Sequence of chain 2.A:
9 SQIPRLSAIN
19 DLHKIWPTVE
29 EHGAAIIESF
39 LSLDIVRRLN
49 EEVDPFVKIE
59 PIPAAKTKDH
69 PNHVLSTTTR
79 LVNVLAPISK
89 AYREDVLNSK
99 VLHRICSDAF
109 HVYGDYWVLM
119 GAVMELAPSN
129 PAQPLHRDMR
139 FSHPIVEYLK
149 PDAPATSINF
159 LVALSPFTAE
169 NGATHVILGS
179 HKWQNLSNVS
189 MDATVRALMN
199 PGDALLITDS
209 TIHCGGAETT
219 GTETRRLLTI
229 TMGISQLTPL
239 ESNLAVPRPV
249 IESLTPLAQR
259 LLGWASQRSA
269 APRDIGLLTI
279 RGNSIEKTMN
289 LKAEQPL

Binding-site contacts:
Ligand atom C5 contacts residue THR172 of chain 2.A at 3.9 Å.
Ligand atom C2 contacts residue NI1 of chain 2.B at 3.1 Å.
Ligand atom O2 contacts residue GLN131 of chain 2.A at 3.3 Å (h-bond).
Ligand atom C4 contacts residue CYS212 of chain 2.A at 4.3 Å (hydrophobic).
Ligand atom O3 contacts residue GLY213 of chain 2.A at 3.7 Å.
Ligand atom O1 contacts residue NI1 of chain 2.B at 2.3 Å (h-bond).
Ligand atom C3 contacts residue MET122 of chain 2.A at 4.0 Å (hydrophobic).
Ligand atom C4 contacts residue GLN131 of chain 2.A at 3.4 Å.
Ligand atom O2 contacts residue MET122 of chain 2.A at 3.4 Å (h-bond).
Ligand atom C4 contacts residue GLY213 of chain 2.A at 3.6 Å.
Ligand atom C5 contacts residue GLY213 of chain 2.A at 3.5 Å.
Ligand atom O3 contacts residue LEU225 of chain 2.A at 4.0 Å.
Ligand atom O4 contacts residue ARG223 of chain 2.A at 3.1 Å (salt-bridge).
Ligand atom C2 contacts residue HIS211 of chain 2.A at 4.3 Å.
Ligand atom O1 contacts residue GLN131 of chain 2.A at 4.2 Å.
Ligand atom O4 contacts residue MET122 of chain 2.A at 4.1 Å.
Ligand atom C3 contacts residue GLN131 of chain 2.A at 3.3 Å.
Ligand atom C5 contacts residue LEU225 of chain 2.A at 3.9 Å (hydrophobic).
Ligand atom O5 contacts residue NI1 of chain 2.B at 2.3 Å (h-bond).
Ligand atom O3 contacts residue ARG223 of chain 2.A at 3.3 Å (salt-bridge).
Ligand atom O4 contacts residue LEU124 of chain 2.A at 4.2 Å.
Ligand atom C1 contacts residue HIS134 of chain 2.A at 4.2 Å.
Ligand atom O2 contacts residue 58J1 of chain 2.D at 3.5 Å.
Ligand atom O5 contacts residue HIS134 of chain 2.A at 3.5 Å (h-bond).
Ligand atom O2 contacts residue NI1 of chain 2.B at 4.3 Å.
Ligand atom C2 contacts residue GLN131 of chain 2.A at 3.1 Å.
Ligand atom C1 contacts residue GLN131 of chain 2.A at 3.5 Å.
Ligand atom O2 contacts residue LEU73 of chain 2.A at 4.0 Å.
Ligand atom O4 contacts residue LEU225 of chain 2.A at 3.5 Å.
Ligand atom O1 contacts residue 58J1 of chain 2.D at 3.5 Å.
Ligand atom O3 contacts residue THR172 of chain 2.A at 2.7 Å (h-bond).
Ligand atom C1 contacts residue NI1 of chain 2.B at 3.1 Å.
Ligand atom O1 contacts residue HIS134 of chain 2.A at 3.4 Å (h-bond).
Ligand atom C5 contacts residue ARG223 of chain 2.A at 3.7 Å.
Ligand atom C1 contacts residue 58J1 of chain 2.D at 4.0 Å.
Ligand atom C2 contacts residue HIS134 of chain 2.A at 4.2 Å.
Ligand atom O5 contacts residue HIS211 of chain 2.A at 3.2 Å (h-bond).
Ligand atom O1 contacts residue ASP136 of chain 2.A at 3.7 Å.
Ligand atom O4 contacts residue GLY213 of chain 2.A at 3.7 Å.
Ligand atom O5 contacts residue GLN131 of chain 2.A at 3.3 Å (h-bond).

A protein and the small-molecule ligand that binds it are described below.
Small molecule (SMILES): O=C(O)CCC(=O)C(=O)O